Binding-site contacts:
Ligand atom C3 contacts residue 3TR1 of chain 1.W at 3.5 Å.
Ligand atom C5 contacts residue SCN1 of chain 1.U at 4.1 Å.
Ligand atom N2 contacts residue ARG255 of chain 1.A at 3.3 Å.
Ligand atom N4 contacts residue PRO424 of chain 1.A at 3.8 Å.
Ligand atom N1 contacts residue PHE381 of chain 1.A at 3.7 Å.
Ligand atom N3A contacts residue ARG255 of chain 1.A at 4.3 Å.
Ligand atom C3 contacts residue PHE381 of chain 1.A at 3.6 Å (hydrophobic).
Ligand atom C5 contacts residue PHE381 of chain 1.A at 3.9 Å (hydrophobic).
Ligand atom N1 contacts residue SER254 of chain 1.A at 3.3 Å (h-bond).
Ligand atom N2 contacts residue SER254 of chain 1.A at 4.1 Å.
Ligand atom N1 contacts residue SCN1 of chain 1.U at 3.9 Å.
Ligand atom C3 contacts residue ARG255 of chain 1.A at 4.1 Å.
Ligand atom N2 contacts residue 3TR1 of chain 1.W at 3.7 Å.
Ligand atom N4 contacts residue PHE381 of chain 1.A at 3.8 Å.
Ligand atom C5 contacts residue PRO424 of chain 1.A at 4.1 Å (hydrophobic).
Ligand atom N2 contacts residue PHE381 of chain 1.A at 3.7 Å.
Ligand atom C5 contacts residue SER254 of chain 1.A at 4.3 Å.
Ligand atom N3A contacts residue 3TR1 of chain 1.W at 2.6 Å.
Ligand atom N2 contacts residue GLU258 of chain 1.A at 4.2 Å.
Ligand atom N3A contacts residue PHE381 of chain 1.A at 3.9 Å.
Ligand atom N3A contacts residue GLU258 of chain 1.A at 4.3 Å.
Ligand atom N1 contacts residue ARG255 of chain 1.A at 3.5 Å.

Sequence of chain 1.A:
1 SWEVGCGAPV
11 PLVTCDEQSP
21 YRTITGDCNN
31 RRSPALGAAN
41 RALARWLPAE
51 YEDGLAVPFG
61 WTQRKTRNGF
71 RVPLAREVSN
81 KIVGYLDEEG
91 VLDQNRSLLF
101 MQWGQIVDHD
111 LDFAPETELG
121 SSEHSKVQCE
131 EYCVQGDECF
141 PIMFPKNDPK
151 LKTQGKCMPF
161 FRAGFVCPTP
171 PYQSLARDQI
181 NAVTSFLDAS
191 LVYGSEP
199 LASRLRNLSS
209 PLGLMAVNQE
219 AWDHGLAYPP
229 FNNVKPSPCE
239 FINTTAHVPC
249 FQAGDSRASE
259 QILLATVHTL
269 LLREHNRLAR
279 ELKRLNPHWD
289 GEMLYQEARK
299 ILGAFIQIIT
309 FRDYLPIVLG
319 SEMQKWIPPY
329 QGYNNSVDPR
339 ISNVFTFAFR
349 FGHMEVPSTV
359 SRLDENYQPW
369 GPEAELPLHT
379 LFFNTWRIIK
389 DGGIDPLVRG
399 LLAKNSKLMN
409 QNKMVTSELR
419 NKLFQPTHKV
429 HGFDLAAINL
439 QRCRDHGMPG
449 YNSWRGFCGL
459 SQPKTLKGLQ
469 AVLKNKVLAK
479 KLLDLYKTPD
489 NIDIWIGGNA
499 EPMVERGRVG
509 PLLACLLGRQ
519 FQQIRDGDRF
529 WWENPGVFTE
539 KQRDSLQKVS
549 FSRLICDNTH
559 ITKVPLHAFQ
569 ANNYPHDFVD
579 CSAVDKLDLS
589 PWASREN

The protein below binds the small molecule below.
Small molecule (SMILES): Nc1nc[nH]n1